Sequence of chain 1.H:
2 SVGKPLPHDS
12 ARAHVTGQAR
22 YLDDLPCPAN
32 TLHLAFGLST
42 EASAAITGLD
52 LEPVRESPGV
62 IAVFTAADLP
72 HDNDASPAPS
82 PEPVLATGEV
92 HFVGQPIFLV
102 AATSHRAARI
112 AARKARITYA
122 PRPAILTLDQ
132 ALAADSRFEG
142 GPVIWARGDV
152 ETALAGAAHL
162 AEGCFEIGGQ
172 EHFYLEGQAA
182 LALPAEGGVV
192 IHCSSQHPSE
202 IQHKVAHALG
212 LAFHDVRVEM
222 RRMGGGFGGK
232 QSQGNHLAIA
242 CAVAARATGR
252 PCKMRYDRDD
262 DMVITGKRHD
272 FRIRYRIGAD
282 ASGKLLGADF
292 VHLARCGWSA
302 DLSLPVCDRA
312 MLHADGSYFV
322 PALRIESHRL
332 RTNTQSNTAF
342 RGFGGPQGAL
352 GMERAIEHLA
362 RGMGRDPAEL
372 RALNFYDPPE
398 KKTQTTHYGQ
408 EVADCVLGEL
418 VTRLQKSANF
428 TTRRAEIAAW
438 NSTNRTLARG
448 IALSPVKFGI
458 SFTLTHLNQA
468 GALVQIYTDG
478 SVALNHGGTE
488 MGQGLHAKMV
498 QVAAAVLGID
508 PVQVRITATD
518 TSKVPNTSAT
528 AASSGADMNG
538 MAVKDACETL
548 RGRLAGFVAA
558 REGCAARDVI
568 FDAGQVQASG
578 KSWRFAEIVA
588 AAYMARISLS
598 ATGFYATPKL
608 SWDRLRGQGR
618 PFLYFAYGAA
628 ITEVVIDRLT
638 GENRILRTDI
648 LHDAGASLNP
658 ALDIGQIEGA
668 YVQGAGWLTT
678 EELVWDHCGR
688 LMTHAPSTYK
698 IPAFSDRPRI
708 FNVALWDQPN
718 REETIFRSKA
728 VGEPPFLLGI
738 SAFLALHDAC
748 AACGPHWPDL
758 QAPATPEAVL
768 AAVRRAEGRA

Binding-site contacts:
Ligand atom N7 contacts residue PHE344 of chain 1.H at 3.7 Å.
Ligand atom O6 contacts residue XAX1 of chain 1.DA at 4.0 Å.
Ligand atom C6 contacts residue ALA529 of chain 1.H at 3.4 Å (hydrophobic).
Ligand atom N1 contacts residue GLU730 of chain 1.H at 4.2 Å.
Ligand atom C5 contacts residue ALA529 of chain 1.H at 3.8 Å (hydrophobic).
Ligand atom N9 contacts residue THR460 of chain 1.H at 3.9 Å.
Ligand atom C6 contacts residue ARG310 of chain 1.H at 4.1 Å.
Ligand atom C2 contacts residue PHE344 of chain 1.H at 3.3 Å (hydrophobic).
Ligand atom C5 contacts residue PHE344 of chain 1.H at 3.4 Å (hydrophobic).
Ligand atom N3 contacts residue GLN232 of chain 1.H at 3.2 Å (h-bond).
Ligand atom N1 contacts residue GLN232 of chain 1.H at 4.1 Å.
Ligand atom C4 contacts residue PHE459 of chain 1.H at 3.5 Å (hydrophobic).
Ligand atom N7 contacts residue PHE459 of chain 1.H at 3.7 Å.
Ligand atom N1 contacts residue PHE344 of chain 1.H at 3.2 Å.
Ligand atom N3 contacts residue PHE344 of chain 1.H at 3.4 Å.
Ligand atom N7 contacts residue THR460 of chain 1.H at 3.3 Å (h-bond).
Ligand atom N9 contacts residue LEU461 of chain 1.H at 3.4 Å.
Ligand atom C5 contacts residue PHE459 of chain 1.H at 3.9 Å (hydrophobic).
Ligand atom N9 contacts residue PHE344 of chain 1.H at 3.9 Å.
Ligand atom O6 contacts residue ALA529 of chain 1.H at 3.2 Å.
Ligand atom C2 contacts residue ALA529 of chain 1.H at 4.2 Å (hydrophobic).
Ligand atom C6 contacts residue XAX1 of chain 1.DA at 3.8 Å.
Ligand atom N3 contacts residue PHE459 of chain 1.H at 3.9 Å.
Ligand atom N1 contacts residue XAX1 of chain 1.DA at 2.7 Å (h-bond).
Ligand atom N9 contacts residue PHE459 of chain 1.H at 3.5 Å.
Ligand atom N1 contacts residue ALA528 of chain 1.H at 3.9 Å.
Ligand atom O6 contacts residue PHE344 of chain 1.H at 3.4 Å.
Ligand atom C2 contacts residue XAX1 of chain 1.DA at 3.4 Å.
Ligand atom O6 contacts residue GLU730 of chain 1.H at 3.9 Å.
Ligand atom C2 contacts residue ALA528 of chain 1.H at 3.5 Å (hydrophobic).
Ligand atom C4 contacts residue PHE344 of chain 1.H at 3.5 Å (hydrophobic).
Ligand atom C8 contacts residue PHE344 of chain 1.H at 4.0 Å (hydrophobic).
Ligand atom C6 contacts residue PHE344 of chain 1.H at 3.2 Å (hydrophobic).
Ligand atom C2 contacts residue GLN232 of chain 1.H at 3.0 Å.
Ligand atom C8 contacts residue THR460 of chain 1.H at 2.9 Å.
Ligand atom O6 contacts residue ARG310 of chain 1.H at 3.2 Å (salt-bridge).
Ligand atom C8 contacts residue PHE459 of chain 1.H at 3.7 Å (hydrophobic).
Ligand atom N1 contacts residue ALA529 of chain 1.H at 3.5 Å (h-bond).
Ligand atom N7 contacts residue ARG310 of chain 1.H at 3.8 Å.
Ligand atom C8 contacts residue LEU461 of chain 1.H at 3.7 Å (hydrophobic).

A small-molecule ligand and the protein it binds are described below.
Small molecule (SMILES): O=c1[nH]cnc2nc[nH]c12